Sequence of chain 1.E:
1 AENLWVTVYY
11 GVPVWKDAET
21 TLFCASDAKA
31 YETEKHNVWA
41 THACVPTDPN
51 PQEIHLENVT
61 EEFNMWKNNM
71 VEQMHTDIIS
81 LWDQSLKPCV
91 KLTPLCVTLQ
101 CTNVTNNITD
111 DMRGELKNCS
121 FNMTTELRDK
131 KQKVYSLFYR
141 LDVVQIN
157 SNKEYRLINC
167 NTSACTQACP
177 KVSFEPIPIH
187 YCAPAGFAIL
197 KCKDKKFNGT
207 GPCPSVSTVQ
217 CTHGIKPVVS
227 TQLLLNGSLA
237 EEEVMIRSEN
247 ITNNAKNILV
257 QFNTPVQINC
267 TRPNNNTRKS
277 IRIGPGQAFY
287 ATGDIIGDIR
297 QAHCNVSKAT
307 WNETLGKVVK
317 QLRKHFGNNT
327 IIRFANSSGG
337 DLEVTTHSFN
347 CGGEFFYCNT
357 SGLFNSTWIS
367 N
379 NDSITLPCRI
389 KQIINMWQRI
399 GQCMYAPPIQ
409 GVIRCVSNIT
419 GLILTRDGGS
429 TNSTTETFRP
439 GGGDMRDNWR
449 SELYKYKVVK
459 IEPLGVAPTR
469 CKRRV

This protein binds this small molecule.
Small molecule (SMILES): CC(=O)N[C@H]1[C@H](O[C@H]2[C@H](O)[C@@H](NC(C)=O)CO[C@@H]2CO)O[C@H](CO)[C@@H](O)[C@@H]1O

Binding-site contacts:
Ligand atom O7 contacts residue ASN271 of chain 1.E at 3.8 Å.
Ligand atom C4 contacts residue ASN271 of chain 1.E at 4.2 Å.
Ligand atom C5 contacts residue ASN271 of chain 1.E at 3.6 Å.
Ligand atom C8 contacts residue VAL410 of chain 1.E at 3.8 Å (hydrophobic).
Ligand atom C5 contacts residue ILE292 of chain 1.E at 4.1 Å (hydrophobic).
Ligand atom C1 contacts residue ILE292 of chain 1.E at 4.2 Å (hydrophobic).
Ligand atom N2 contacts residue ASN271 of chain 1.E at 2.9 Å (h-bond).
Ligand atom C3 contacts residue ASN271 of chain 1.E at 3.8 Å.
Ligand atom O5 contacts residue ASN271 of chain 1.E at 2.4 Å (h-bond).
Ligand atom C7 contacts residue ASN271 of chain 1.E at 3.5 Å.
Ligand atom C1 contacts residue ASN271 of chain 1.E at 1.4 Å.
Ligand atom C2 contacts residue ASN271 of chain 1.E at 2.5 Å.
Ligand atom O5 contacts residue ILE292 of chain 1.E at 3.5 Å.
Ligand atom C6 contacts residue ILE292 of chain 1.E at 3.9 Å (hydrophobic).
Ligand atom O6 contacts residue ILE292 of chain 1.E at 4.4 Å.